A small-molecule ligand and the protein it binds are described below.
Small molecule (SMILES): CC(=O)N[C@H]1[C@H](O[C@H]2[C@H](O)[C@@H](NC(C)=O)CO[C@@H]2CO)O[C@H](CO)[C@@H](O)[C@@H]1O

Binding-site contacts:
Ligand atom C6 contacts residue GLY112 of chain 1.R at 4.1 Å.
Ligand atom O7 contacts residue ASN101 of chain 1.R at 3.9 Å.
Ligand atom C5 contacts residue ASN101 of chain 1.R at 3.7 Å.
Ligand atom O5 contacts residue GLY112 of chain 1.R at 4.0 Å.
Ligand atom C4 contacts residue ASN101 of chain 1.R at 4.2 Å.
Ligand atom C2 contacts residue ASN101 of chain 1.R at 2.5 Å.
Ligand atom C1 contacts residue ASN101 of chain 1.R at 1.4 Å.
Ligand atom C3 contacts residue ASN101 of chain 1.R at 3.8 Å.
Ligand atom O5 contacts residue ASN101 of chain 1.R at 2.4 Å (h-bond).
Ligand atom C7 contacts residue ASN101 of chain 1.R at 3.6 Å.
Ligand atom O6 contacts residue GLY112 of chain 1.R at 4.4 Å.
Ligand atom N2 contacts residue ASN101 of chain 1.R at 2.9 Å (h-bond).

Sequence of chain 1.R:
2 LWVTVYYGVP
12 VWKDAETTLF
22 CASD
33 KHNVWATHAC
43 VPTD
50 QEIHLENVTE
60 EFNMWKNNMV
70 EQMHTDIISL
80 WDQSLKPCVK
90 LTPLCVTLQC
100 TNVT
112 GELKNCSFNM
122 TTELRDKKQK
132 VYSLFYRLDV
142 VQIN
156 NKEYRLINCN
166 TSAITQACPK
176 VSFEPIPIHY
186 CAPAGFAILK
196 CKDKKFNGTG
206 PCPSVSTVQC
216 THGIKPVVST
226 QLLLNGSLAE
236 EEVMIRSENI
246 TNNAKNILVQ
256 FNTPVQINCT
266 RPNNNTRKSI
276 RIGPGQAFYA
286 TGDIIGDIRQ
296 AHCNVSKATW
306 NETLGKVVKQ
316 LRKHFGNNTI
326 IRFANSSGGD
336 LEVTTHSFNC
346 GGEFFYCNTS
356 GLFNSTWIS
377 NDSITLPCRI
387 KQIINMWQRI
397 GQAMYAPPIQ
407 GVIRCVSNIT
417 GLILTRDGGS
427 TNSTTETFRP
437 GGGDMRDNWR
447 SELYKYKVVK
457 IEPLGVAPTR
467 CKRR